Binding-site contacts:
Ligand atom O6 contacts residue ARG88 of chain 1.E at 3.2 Å (salt-bridge).
Ligand atom C4 contacts residue ASN158 of chain 1.E at 4.3 Å.
Ligand atom C2 contacts residue ASN158 of chain 1.E at 2.5 Å.
Ligand atom C6 contacts residue ASN94 of chain 1.E at 4.2 Å.
Ligand atom C7 contacts residue ASN158 of chain 1.E at 3.3 Å.
Ligand atom C8 contacts residue ALA162 of chain 1.E at 4.1 Å (hydrophobic).
Ligand atom C7 contacts residue TRP159 of chain 1.E at 4.5 Å (hydrophobic).
Ligand atom C8 contacts residue TRP159 of chain 1.E at 3.7 Å (hydrophobic).
Ligand atom N2 contacts residue ASN158 of chain 1.E at 2.9 Å (h-bond).
Ligand atom O6 contacts residue ASN94 of chain 1.E at 4.2 Å.
Ligand atom C5 contacts residue ASN158 of chain 1.E at 3.6 Å.
Ligand atom O7 contacts residue ASN158 of chain 1.E at 3.5 Å (h-bond).
Ligand atom C5 contacts residue ARG88 of chain 1.E at 3.3 Å.
Ligand atom O7 contacts residue SER161 of chain 1.E at 4.2 Å.
Ligand atom C8 contacts residue ASN94 of chain 1.E at 3.6 Å.
Ligand atom C8 contacts residue ASN158 of chain 1.E at 3.6 Å.
Ligand atom C1 contacts residue ASN158 of chain 1.E at 1.4 Å.
Ligand atom C6 contacts residue ARG88 of chain 1.E at 2.7 Å.
Ligand atom C1 contacts residue ARG88 of chain 1.E at 4.1 Å.
Ligand atom C3 contacts residue ASN158 of chain 1.E at 3.8 Å.
Ligand atom O5 contacts residue ASN158 of chain 1.E at 2.4 Å (h-bond).
Ligand atom C6 contacts residue ASN158 of chain 1.E at 4.5 Å.
Ligand atom O5 contacts residue ARG88 of chain 1.E at 2.9 Å (salt-bridge).

Sequence of chain 1.E:
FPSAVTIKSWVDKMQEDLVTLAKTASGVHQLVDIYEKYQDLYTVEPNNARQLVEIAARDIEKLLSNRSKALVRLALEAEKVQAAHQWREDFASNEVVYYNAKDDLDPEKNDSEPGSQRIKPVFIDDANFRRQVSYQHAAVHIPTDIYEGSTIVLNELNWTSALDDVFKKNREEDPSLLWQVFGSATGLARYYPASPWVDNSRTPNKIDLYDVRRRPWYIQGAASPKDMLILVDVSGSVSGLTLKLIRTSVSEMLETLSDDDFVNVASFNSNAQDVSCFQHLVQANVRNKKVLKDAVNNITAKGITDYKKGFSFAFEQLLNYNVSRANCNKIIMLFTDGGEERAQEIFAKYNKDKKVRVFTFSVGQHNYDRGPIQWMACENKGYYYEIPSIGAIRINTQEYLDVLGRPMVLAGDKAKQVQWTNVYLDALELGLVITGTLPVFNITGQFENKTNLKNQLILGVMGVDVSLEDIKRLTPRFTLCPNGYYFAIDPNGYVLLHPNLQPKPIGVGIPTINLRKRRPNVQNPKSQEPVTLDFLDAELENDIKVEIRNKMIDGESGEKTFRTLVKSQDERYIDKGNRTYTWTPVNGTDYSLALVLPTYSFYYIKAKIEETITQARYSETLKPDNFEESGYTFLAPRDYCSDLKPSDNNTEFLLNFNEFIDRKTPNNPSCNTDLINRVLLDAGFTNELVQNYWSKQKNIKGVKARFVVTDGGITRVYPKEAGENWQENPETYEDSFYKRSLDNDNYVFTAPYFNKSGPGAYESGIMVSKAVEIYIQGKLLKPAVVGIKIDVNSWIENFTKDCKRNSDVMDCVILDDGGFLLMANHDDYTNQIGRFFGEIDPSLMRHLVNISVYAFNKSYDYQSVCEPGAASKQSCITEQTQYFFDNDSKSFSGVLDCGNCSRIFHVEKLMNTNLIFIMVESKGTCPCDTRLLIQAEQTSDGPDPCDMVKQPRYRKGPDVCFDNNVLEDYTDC

This protein binds this small molecule.
Small molecule (SMILES): CC(=O)N[C@H]1[C@H](O[C@H]2[C@H](O)[C@@H](NC(C)=O)CO[C@@H]2CO)O[C@H](CO)[C@@H](O[C@@H]2O[C@H](CO)[C@@H](O)[C@H](O)[C@@H]2O)[C@@H]1O